A protein and the small-molecule ligand that binds it are described below.
Small molecule (SMILES): O=c1[nH]cnc2c1ncn2[C@@H]1O[C@H](COP(=O)(O)O)[C@@H](O)[C@H]1O

Binding-site contacts:
Ligand atom N3 contacts residue CYS222 of chain 3.C at 3.4 Å.
Ligand atom C2 contacts residue GLU332 of chain 3.C at 3.6 Å.
Ligand atom O6 contacts residue GLU332 of chain 3.C at 3.7 Å.
Ligand atom C5 contacts residue ILE221 of chain 3.C at 3.2 Å (hydrophobic).
Ligand atom C6 contacts residue GLU332 of chain 3.C at 3.7 Å.
Ligand atom C2 contacts residue 8KY1 of chain 3.Z at 3.6 Å.
Ligand atom N1 contacts residue GLU332 of chain 3.C at 2.9 Å (salt-bridge).
Ligand atom C5 contacts residue MET305 of chain 3.C at 3.7 Å (hydrophobic).
Ligand atom O3P contacts residue SER279 of chain 3.C at 3.3 Å (h-bond).
Ligand atom C8 contacts residue ILE221 of chain 3.C at 3.6 Å (hydrophobic).
Ligand atom O1P contacts residue GLY219 of chain 3.C at 3.4 Å.
Ligand atom C2 contacts residue CYS222 of chain 3.C at 3.0 Å (hydrophobic).
Ligand atom N1 contacts residue 8KY1 of chain 3.Z at 3.7 Å.
Ligand atom O2P contacts residue TYR302 of chain 3.C at 2.4 Å (h-bond).
Ligand atom N7 contacts residue GLY304 of chain 3.C at 3.6 Å.
Ligand atom C4 contacts residue ILE221 of chain 3.C at 3.6 Å (hydrophobic).
Ligand atom N7 contacts residue MET72 of chain 3.C at 3.7 Å.
Ligand atom C5' contacts residue TYR302 of chain 3.C at 3.7 Å (hydrophobic).
Ligand atom O5' contacts residue GLY219 of chain 3.C at 3.7 Å.
Ligand atom C6 contacts residue GLY306 of chain 3.C at 3.7 Å.
Ligand atom C6 contacts residue ILE221 of chain 3.C at 3.6 Å (hydrophobic).
Ligand atom O6 contacts residue MET305 of chain 3.C at 3.2 Å (h-bond).
Ligand atom O2' contacts residue ASP255 of chain 3.C at 2.5 Å (salt-bridge).
Ligand atom O5' contacts residue GLY256 of chain 3.C at 3.5 Å.
Ligand atom O3' contacts residue MET276 of chain 3.C at 3.8 Å.
Ligand atom C3' contacts residue ASP255 of chain 3.C at 3.6 Å.
Ligand atom O6 contacts residue GLY306 of chain 3.C at 2.7 Å (h-bond).
Ligand atom O1P contacts residue SER220 of chain 3.C at 2.8 Å (h-bond).
Ligand atom O2P contacts residue SER220 of chain 3.C at 2.8 Å (h-bond).
Ligand atom O3' contacts residue ASP255 of chain 3.C at 2.5 Å (salt-bridge).
Ligand atom N7 contacts residue MET305 of chain 3.C at 3.0 Å (h-bond).
Ligand atom N7 contacts residue ILE221 of chain 3.C at 3.2 Å.
Ligand atom O3' contacts residue ALA70 of chain 3.C at 3.7 Å.
Ligand atom O2P contacts residue SER279 of chain 3.C at 3.2 Å (h-bond).
Ligand atom O6 contacts residue GLY304 of chain 3.C at 3.4 Å.
Ligand atom O3P contacts residue GLY278 of chain 3.C at 2.9 Å (h-bond).
Ligand atom P contacts residue SER220 of chain 3.C at 3.7 Å.
Ligand atom C8 contacts residue MET72 of chain 3.C at 3.5 Å (hydrophobic).
Ligand atom O6 contacts residue GLY333 of chain 3.C at 3.7 Å.
Ligand atom O1P contacts residue GLY257 of chain 3.C at 2.9 Å (h-bond).

Sequence of chain 3.C:
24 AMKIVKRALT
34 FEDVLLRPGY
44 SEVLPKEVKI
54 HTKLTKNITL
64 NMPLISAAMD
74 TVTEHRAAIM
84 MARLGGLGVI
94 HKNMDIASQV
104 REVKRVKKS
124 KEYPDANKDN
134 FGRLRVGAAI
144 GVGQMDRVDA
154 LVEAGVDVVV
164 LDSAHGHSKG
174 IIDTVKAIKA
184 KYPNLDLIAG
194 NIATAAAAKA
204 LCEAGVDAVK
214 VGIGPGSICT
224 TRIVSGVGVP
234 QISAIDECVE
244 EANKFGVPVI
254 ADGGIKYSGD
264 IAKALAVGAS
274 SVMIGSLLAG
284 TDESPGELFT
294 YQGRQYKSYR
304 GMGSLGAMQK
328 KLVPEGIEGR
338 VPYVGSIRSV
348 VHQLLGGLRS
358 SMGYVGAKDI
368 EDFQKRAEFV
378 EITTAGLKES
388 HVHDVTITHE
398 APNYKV